Binding-site contacts:
Ligand atom C8 contacts residue ALA182 of chain 1.I at 3.9 Å (hydrophobic).
Ligand atom O3A contacts residue GLY183 of chain 1.I at 3.7 Å.
Ligand atom PB contacts residue LYS184 of chain 1.I at 3.7 Å.
Ligand atom O3G contacts residue PRO180 of chain 1.I at 3.3 Å.
Ligand atom O2G contacts residue ARG212 of chain 1.I at 3.5 Å (salt-bridge).
Ligand atom O3B contacts residue LYS181 of chain 1.I at 3.5 Å.
Ligand atom O2B contacts residue THR185 of chain 1.I at 2.8 Å (h-bond).
Ligand atom O1B contacts residue LYS184 of chain 1.I at 3.2 Å (salt-bridge).
Ligand atom C2 contacts residue MET186 of chain 1.I at 3.9 Å (hydrophobic).
Ligand atom C8 contacts residue GLY183 of chain 1.I at 3.8 Å.
Ligand atom O2B contacts residue LYS184 of chain 1.I at 3.5 Å.
Ligand atom N9 contacts residue MET186 of chain 1.I at 3.9 Å.
Ligand atom N3 contacts residue PHE355 of chain 1.I at 3.1 Å.
Ligand atom S1G contacts residue LYS181 of chain 1.I at 3.6 Å.
Ligand atom C1' contacts residue PHE355 of chain 1.I at 3.7 Å (hydrophobic).
Ligand atom C2 contacts residue PHE355 of chain 1.I at 3.4 Å (hydrophobic).
Ligand atom N1 contacts residue MET186 of chain 1.I at 3.9 Å.
Ligand atom O3G contacts residue BCM1 of chain 1.T at 3.8 Å.
Ligand atom C8 contacts residue MET186 of chain 1.I at 3.7 Å (hydrophobic).
Ligand atom O2G contacts residue MG1 of chain 1.R at 3.0 Å.
Ligand atom PG contacts residue LYS181 of chain 1.I at 3.6 Å.
Ligand atom O2A contacts residue MET186 of chain 1.I at 3.3 Å.
Ligand atom O2G contacts residue BCM1 of chain 1.T at 3.2 Å (h-bond).
Ligand atom O1B contacts residue ALA182 of chain 1.I at 2.8 Å (h-bond).
Ligand atom N6 contacts residue THR158 of chain 1.I at 3.4 Å (h-bond).
Ligand atom O1B contacts residue LYS181 of chain 1.I at 3.2 Å (salt-bridge).
Ligand atom N3 contacts residue MET186 of chain 1.I at 3.7 Å.
Ligand atom O3G contacts residue LYS181 of chain 1.I at 2.7 Å (salt-bridge).
Ligand atom N7 contacts residue MET186 of chain 1.I at 3.1 Å.
Ligand atom PB contacts residue MG1 of chain 1.R at 4.0 Å.
Ligand atom N9 contacts residue PHE355 of chain 1.I at 3.9 Å.
Ligand atom C5 contacts residue MET186 of chain 1.I at 3.4 Å (hydrophobic).
Ligand atom O1B contacts residue GLY183 of chain 1.I at 2.9 Å (h-bond).
Ligand atom C6 contacts residue MET186 of chain 1.I at 3.7 Å (hydrophobic).
Ligand atom O2B contacts residue MG1 of chain 1.R at 2.5 Å.
Ligand atom O3A contacts residue LYS184 of chain 1.I at 3.9 Å.
Ligand atom C4 contacts residue PHE355 of chain 1.I at 3.6 Å (hydrophobic).
Ligand atom O3A contacts residue THR185 of chain 1.I at 3.9 Å.
Ligand atom O3G contacts residue LYS184 of chain 1.I at 3.7 Å.
Ligand atom C4 contacts residue MET186 of chain 1.I at 3.4 Å (hydrophobic).

A protein and the small-molecule ligand that binds it are described below.
Small molecule (SMILES): Nc1ncnc2c1ncn2[C@@H]1O[C@H](COP(=O)(O)OP(=O)(O)OP(O)(O)=S)[C@@H](O)[C@H]1O

Sequence of chain 1.I:
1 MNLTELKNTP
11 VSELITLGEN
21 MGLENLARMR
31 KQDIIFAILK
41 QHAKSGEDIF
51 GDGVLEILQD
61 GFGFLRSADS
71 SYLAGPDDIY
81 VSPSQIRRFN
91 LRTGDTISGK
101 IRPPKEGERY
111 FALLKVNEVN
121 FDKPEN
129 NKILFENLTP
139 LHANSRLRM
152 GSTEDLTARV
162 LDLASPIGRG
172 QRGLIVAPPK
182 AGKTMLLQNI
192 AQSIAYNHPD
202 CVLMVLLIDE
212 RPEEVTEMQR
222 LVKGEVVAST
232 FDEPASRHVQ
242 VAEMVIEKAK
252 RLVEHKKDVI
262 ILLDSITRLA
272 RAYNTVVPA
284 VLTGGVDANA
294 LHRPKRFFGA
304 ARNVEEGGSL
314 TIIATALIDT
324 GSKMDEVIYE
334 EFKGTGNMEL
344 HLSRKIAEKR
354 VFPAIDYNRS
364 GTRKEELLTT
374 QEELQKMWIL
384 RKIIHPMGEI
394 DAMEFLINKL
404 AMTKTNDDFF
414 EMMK